Sequence of chain 1.B:
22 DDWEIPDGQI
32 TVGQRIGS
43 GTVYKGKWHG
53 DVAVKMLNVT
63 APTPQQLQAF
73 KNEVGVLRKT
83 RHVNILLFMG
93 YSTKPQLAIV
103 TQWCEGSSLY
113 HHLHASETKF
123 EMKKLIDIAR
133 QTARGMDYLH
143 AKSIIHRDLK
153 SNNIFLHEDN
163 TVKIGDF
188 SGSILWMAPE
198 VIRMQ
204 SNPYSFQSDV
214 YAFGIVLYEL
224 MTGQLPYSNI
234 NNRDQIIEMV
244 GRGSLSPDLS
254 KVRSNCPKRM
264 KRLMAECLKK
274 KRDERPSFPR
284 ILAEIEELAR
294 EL

A small-molecule ligand and the protein it binds are described below.
Small molecule (SMILES): CCCS(=O)(=O)Nc1cccc(Nc2ccc3ncn(C)c(=O)c3c2)c1C#N

Binding-site contacts:
Ligand atom CAP contacts residue LEU79 of chain 1.B at 3.8 Å (hydrophobic).
Ligand atom OAD contacts residue PHE157 of chain 1.B at 3.8 Å.
Ligand atom CAL contacts residue GLN104 of chain 1.B at 3.6 Å.
Ligand atom OAF contacts residue PHE169 of chain 1.B at 2.7 Å (h-bond).
Ligand atom CAA contacts residue LEU79 of chain 1.B at 3.7 Å (hydrophobic).
Ligand atom NAQ contacts residue TRP105 of chain 1.B at 3.4 Å.
Ligand atom OAF contacts residue ASP168 of chain 1.B at 3.2 Å.
Ligand atom CAH contacts residue THR103 of chain 1.B at 3.6 Å.
Ligand atom SBB contacts residue LYS57 of chain 1.B at 3.8 Å.
Ligand atom CAJ contacts residue THR103 of chain 1.B at 3.7 Å.
Ligand atom CAX contacts residue PHE157 of chain 1.B at 3.8 Å (hydrophobic).
Ligand atom OAE contacts residue ILE101 of chain 1.B at 3.8 Å.
Ligand atom CAL contacts residue ALA55 of chain 1.B at 3.4 Å (hydrophobic).
Ligand atom CAB contacts residue GLY108 of chain 1.B at 3.7 Å.
Ligand atom CAJ contacts residue LYS57 of chain 1.B at 3.9 Å.
Ligand atom CAT contacts residue PHE157 of chain 1.B at 3.7 Å (hydrophobic).
Ligand atom CAA contacts residue LEU88 of chain 1.B at 3.2 Å (hydrophobic).
Ligand atom CAK contacts residue LEU88 of chain 1.B at 3.8 Å (hydrophobic).
Ligand atom CAH contacts residue LYS57 of chain 1.B at 3.5 Å.
Ligand atom CAM contacts residue CYS106 of chain 1.B at 3.2 Å (hydrophobic).
Ligand atom NAR contacts residue PHE157 of chain 1.B at 3.9 Å.
Ligand atom OAE contacts residue LYS57 of chain 1.B at 2.7 Å (salt-bridge).
Ligand atom NAC contacts residue GLY167 of chain 1.B at 3.5 Å.
Ligand atom CAZ contacts residue PHE157 of chain 1.B at 3.8 Å (hydrophobic).
Ligand atom NAS contacts residue ASP168 of chain 1.B at 3.2 Å (salt-bridge).
Ligand atom SBB contacts residue ASP168 of chain 1.B at 3.8 Å.
Ligand atom OAE contacts residue GLU75 of chain 1.B at 3.8 Å.
Ligand atom CAK contacts residue THR103 of chain 1.B at 3.7 Å.
Ligand atom CAB contacts residue TRP105 of chain 1.B at 3.8 Å (hydrophobic).
Ligand atom CAN contacts residue PHE157 of chain 1.B at 3.4 Å (hydrophobic).
Ligand atom NAC contacts residue ASP168 of chain 1.B at 3.0 Å (salt-bridge).
Ligand atom NAC contacts residue PHE157 of chain 1.B at 3.7 Å.
Ligand atom CAK contacts residue ALA55 of chain 1.B at 3.5 Å (hydrophobic).
Ligand atom CAM contacts residue TRP105 of chain 1.B at 3.4 Å (hydrophobic).
Ligand atom CAU contacts residue LEU88 of chain 1.B at 3.7 Å (hydrophobic).
Ligand atom NAQ contacts residue CYS106 of chain 1.B at 3.0 Å (h-bond).
Ligand atom CAG contacts residue ASP168 of chain 1.B at 3.5 Å.
Ligand atom OAD contacts residue ILE37 of chain 1.B at 3.6 Å.
Ligand atom NBA contacts residue TRP105 of chain 1.B at 3.6 Å.
Ligand atom CAO contacts residue LEU79 of chain 1.B at 3.7 Å (hydrophobic).